This protein binds this small molecule.
Small molecule (SMILES): CC(=O)N[C@H]1[C@H](O[C@H]2[C@H](O)[C@@H](NC(C)=O)CO[C@@H]2CO)O[C@H](CO)[C@@H](O)[C@@H]1O

Binding-site contacts:
Ligand atom C2 contacts residue ASN12 of chain 27.B at 3.2 Å.
Ligand atom O5 contacts residue ASN12 of chain 27.B at 2.7 Å (h-bond).
Ligand atom C1 contacts residue ASN12 of chain 27.B at 2.2 Å.
Ligand atom C7 contacts residue ASN12 of chain 27.B at 3.9 Å.
Ligand atom O7 contacts residue ASN12 of chain 27.B at 3.7 Å.
Ligand atom C5 contacts residue ASN12 of chain 27.B at 4.1 Å.
Ligand atom N2 contacts residue ASN12 of chain 27.B at 3.8 Å.

Sequence of chain 27.B:
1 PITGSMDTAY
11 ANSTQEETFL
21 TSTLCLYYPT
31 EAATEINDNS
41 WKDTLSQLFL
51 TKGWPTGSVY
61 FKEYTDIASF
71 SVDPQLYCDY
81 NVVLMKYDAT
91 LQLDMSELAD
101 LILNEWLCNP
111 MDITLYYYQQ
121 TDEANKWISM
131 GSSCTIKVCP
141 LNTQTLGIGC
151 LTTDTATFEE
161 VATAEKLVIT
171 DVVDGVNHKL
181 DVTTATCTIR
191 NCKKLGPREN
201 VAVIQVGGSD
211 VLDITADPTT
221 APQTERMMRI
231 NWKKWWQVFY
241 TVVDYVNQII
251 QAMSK